Binding-site contacts:
Ligand atom C6 contacts residue VAL158 of chain 1.G at 4.2 Å (hydrophobic).
Ligand atom O2 contacts residue TRP214 of chain 1.I at 3.3 Å.
Ligand atom O5 contacts residue ASN157 of chain 1.G at 2.4 Å (h-bond).
Ligand atom C3 contacts residue ASN157 of chain 1.G at 3.8 Å.
Ligand atom C5 contacts residue ASN157 of chain 1.G at 3.7 Å.
Ligand atom O6 contacts residue GLN3 of chain 1.U at 4.4 Å.
Ligand atom C6 contacts residue TRP214 of chain 1.I at 3.7 Å (hydrophobic).
Ligand atom C2 contacts residue TRP214 of chain 1.I at 4.5 Å (hydrophobic).
Ligand atom C2 contacts residue TRP214 of chain 1.I at 4.5 Å (hydrophobic).
Ligand atom O7 contacts residue TRP214 of chain 1.I at 4.0 Å.
Ligand atom O4 contacts residue GLN3 of chain 1.U at 4.0 Å.
Ligand atom C2 contacts residue SER211 of chain 1.I at 4.0 Å.
Ligand atom O7 contacts residue ASN157 of chain 1.G at 3.7 Å.
Ligand atom N2 contacts residue ASN157 of chain 1.G at 2.9 Å (h-bond).
Ligand atom C3 contacts residue SER211 of chain 1.I at 4.2 Å.
Ligand atom C1 contacts residue ASN157 of chain 1.G at 1.4 Å.
Ligand atom C7 contacts residue SER211 of chain 1.I at 4.4 Å.
Ligand atom C7 contacts residue TRP214 of chain 1.I at 3.6 Å (hydrophobic).
Ligand atom O4 contacts residue TRP214 of chain 1.I at 4.0 Å.
Ligand atom O4 contacts residue SER25 of chain 1.U at 4.4 Å.
Ligand atom C5 contacts residue TRP214 of chain 1.I at 3.7 Å (hydrophobic).
Ligand atom N2 contacts residue TRP214 of chain 1.I at 3.3 Å.
Ligand atom C1 contacts residue SER211 of chain 1.I at 3.9 Å.
Ligand atom N2 contacts residue SER211 of chain 1.I at 3.3 Å (h-bond).
Ligand atom C6 contacts residue THR159 of chain 1.G at 3.3 Å.
Ligand atom C8 contacts residue TRP214 of chain 1.I at 3.9 Å (hydrophobic).
Ligand atom O6 contacts residue THR159 of chain 1.G at 3.4 Å.
Ligand atom C4 contacts residue ASN157 of chain 1.G at 4.2 Å.
Ligand atom O5 contacts residue TRP214 of chain 1.I at 4.5 Å.
Ligand atom O5 contacts residue VAL158 of chain 1.G at 4.3 Å.
Ligand atom C8 contacts residue SER219 of chain 1.I at 3.6 Å.
Ligand atom C2 contacts residue ASN157 of chain 1.G at 2.4 Å.
Ligand atom C8 contacts residue SER211 of chain 1.I at 3.4 Å.
Ligand atom O6 contacts residue TRP214 of chain 1.I at 4.2 Å.
Ligand atom C7 contacts residue ASN157 of chain 1.G at 3.7 Å.

Sequence of chain 1.U:
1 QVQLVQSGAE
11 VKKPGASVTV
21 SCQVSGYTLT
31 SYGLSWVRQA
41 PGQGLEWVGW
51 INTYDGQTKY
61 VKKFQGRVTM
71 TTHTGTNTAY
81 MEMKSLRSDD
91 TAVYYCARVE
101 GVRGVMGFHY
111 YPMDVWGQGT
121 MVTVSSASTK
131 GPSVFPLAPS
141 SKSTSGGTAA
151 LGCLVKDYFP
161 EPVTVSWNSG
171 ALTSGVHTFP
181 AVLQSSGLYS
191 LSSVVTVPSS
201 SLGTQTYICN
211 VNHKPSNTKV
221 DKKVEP

A small-molecule ligand and the protein it binds are described below.
Small molecule (SMILES): CC(=O)N[C@H]1[C@H](O[C@H]2[C@H](O)[C@@H](NC(C)=O)CO[C@@H]2CO)O[C@H](CO)[C@@H](O[C@@H]2O[C@H](CO[C@H]3O[C@H](CO)[C@@H](O)[C@H](O)[C@@H]3O)[C@@H](O)[C@H](O[C@H]3O[C@H](CO)[C@@H](O)[C@H](O)[C@@H]3O[C@H]3O[C@H](CO)[C@@H](O)[C@H](O)[C@@H]3O)[C@@H]2O)[C@@H]1O

Sequence of chain 1.G:
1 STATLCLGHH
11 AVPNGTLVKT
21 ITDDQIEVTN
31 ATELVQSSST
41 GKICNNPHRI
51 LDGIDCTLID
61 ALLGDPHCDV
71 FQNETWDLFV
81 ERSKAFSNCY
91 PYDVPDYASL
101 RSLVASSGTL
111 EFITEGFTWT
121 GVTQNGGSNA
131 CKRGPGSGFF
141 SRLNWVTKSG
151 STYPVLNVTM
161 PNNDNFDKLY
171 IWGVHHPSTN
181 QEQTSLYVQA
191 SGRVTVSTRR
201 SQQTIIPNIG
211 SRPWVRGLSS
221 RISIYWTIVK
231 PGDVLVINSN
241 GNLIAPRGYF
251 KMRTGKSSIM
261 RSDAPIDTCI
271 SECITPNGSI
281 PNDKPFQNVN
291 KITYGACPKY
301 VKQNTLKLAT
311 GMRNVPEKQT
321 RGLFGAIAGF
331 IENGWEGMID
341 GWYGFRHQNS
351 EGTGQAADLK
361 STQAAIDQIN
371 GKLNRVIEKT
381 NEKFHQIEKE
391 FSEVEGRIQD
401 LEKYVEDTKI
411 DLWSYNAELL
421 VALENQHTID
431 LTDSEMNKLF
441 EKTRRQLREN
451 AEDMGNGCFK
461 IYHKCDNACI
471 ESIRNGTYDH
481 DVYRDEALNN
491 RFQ

Sequence of chain 1.I:
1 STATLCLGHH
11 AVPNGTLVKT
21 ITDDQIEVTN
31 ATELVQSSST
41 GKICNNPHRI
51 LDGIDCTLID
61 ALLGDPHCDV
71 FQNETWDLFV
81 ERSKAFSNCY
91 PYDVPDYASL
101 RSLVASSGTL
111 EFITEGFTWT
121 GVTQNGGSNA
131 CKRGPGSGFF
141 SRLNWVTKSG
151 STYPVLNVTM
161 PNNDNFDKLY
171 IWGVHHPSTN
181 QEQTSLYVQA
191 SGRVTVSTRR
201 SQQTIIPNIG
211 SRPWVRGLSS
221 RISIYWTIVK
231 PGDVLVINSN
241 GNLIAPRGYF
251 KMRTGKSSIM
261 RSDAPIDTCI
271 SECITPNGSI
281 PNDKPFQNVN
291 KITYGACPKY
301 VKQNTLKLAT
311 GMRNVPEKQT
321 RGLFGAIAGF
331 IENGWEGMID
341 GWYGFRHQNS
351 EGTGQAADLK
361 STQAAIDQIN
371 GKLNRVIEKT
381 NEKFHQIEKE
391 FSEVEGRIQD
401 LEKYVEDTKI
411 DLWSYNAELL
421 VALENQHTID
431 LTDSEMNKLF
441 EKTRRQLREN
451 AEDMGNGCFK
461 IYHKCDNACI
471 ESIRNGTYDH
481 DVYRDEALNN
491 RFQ